Binding-site contacts:
Ligand atom CN contacts residue ASN222 of chain 2.A at 3.9 Å.
Ligand atom C contacts residue CYS228 of chain 2.A at 4.1 Å (hydrophobic).
Ligand atom CN contacts residue CYS225 of chain 2.A at 3.0 Å (hydrophobic).
Ligand atom O contacts residue HIS232 of chain 2.A at 3.4 Å (h-bond).
Ligand atom CA contacts residue ASP383 of chain 2.A at 4.4 Å.
Ligand atom OXT contacts residue ASP383 of chain 2.A at 2.9 Å (salt-bridge).
Ligand atom O contacts residue FE1 of chain 2.C at 2.4 Å.
Ligand atom CN contacts residue PHE239 of chain 2.A at 4.2 Å (hydrophobic).
Ligand atom OXT contacts residue LEU235 of chain 2.A at 3.9 Å.
Ligand atom CG contacts residue HIS330 of chain 2.A at 4.4 Å.
Ligand atom O contacts residue HIS227 of chain 2.A at 3.1 Å (h-bond).
Ligand atom N contacts residue GLU224 of chain 2.A at 3.5 Å (salt-bridge).
Ligand atom C contacts residue HIS232 of chain 2.A at 3.7 Å.
Ligand atom N contacts residue CYS225 of chain 2.A at 4.4 Å.
Ligand atom CN contacts residue CYS228 of chain 2.A at 3.5 Å (hydrophobic).
Ligand atom CA contacts residue FE1 of chain 2.C at 3.9 Å.
Ligand atom CD contacts residue ASN222 of chain 2.A at 2.7 Å.
Ligand atom OXT contacts residue THR379 of chain 2.A at 3.4 Å.
Ligand atom CA contacts residue ASN222 of chain 2.A at 3.7 Å.
Ligand atom CG contacts residue ASN222 of chain 2.A at 4.0 Å.
Ligand atom C contacts residue FE1 of chain 2.C at 2.5 Å.
Ligand atom N contacts residue ASN222 of chain 2.A at 2.8 Å (h-bond).
Ligand atom CB contacts residue TRP376 of chain 2.A at 3.9 Å (hydrophobic).
Ligand atom CN contacts residue GLU224 of chain 2.A at 3.2 Å.
Ligand atom OXT contacts residue TRP376 of chain 2.A at 4.1 Å.
Ligand atom O contacts residue GLU224 of chain 2.A at 4.0 Å.
Ligand atom C contacts residue HIS227 of chain 2.A at 3.9 Å.
Ligand atom N contacts residue ASN221 of chain 2.A at 4.3 Å.
Ligand atom CN contacts residue ALA246 of chain 2.A at 4.5 Å (hydrophobic).
Ligand atom CG contacts residue PHE239 of chain 2.A at 3.8 Å (hydrophobic).
Ligand atom OXT contacts residue HIS232 of chain 2.A at 3.3 Å (h-bond).
Ligand atom C contacts residue LEU235 of chain 2.A at 4.3 Å (hydrophobic).
Ligand atom O contacts residue CYS225 of chain 2.A at 3.9 Å.
Ligand atom C contacts residue ASP383 of chain 2.A at 3.6 Å.
Ligand atom O contacts residue CYS228 of chain 2.A at 3.0 Å (h-bond).
Ligand atom O contacts residue ASP383 of chain 2.A at 4.2 Å.
Ligand atom OXT contacts residue HIS227 of chain 2.A at 4.4 Å.
Ligand atom CB contacts residue LEU235 of chain 2.A at 4.1 Å (hydrophobic).
Ligand atom OXT contacts residue FE1 of chain 2.C at 2.6 Å.

Sequence of chain 2.A:
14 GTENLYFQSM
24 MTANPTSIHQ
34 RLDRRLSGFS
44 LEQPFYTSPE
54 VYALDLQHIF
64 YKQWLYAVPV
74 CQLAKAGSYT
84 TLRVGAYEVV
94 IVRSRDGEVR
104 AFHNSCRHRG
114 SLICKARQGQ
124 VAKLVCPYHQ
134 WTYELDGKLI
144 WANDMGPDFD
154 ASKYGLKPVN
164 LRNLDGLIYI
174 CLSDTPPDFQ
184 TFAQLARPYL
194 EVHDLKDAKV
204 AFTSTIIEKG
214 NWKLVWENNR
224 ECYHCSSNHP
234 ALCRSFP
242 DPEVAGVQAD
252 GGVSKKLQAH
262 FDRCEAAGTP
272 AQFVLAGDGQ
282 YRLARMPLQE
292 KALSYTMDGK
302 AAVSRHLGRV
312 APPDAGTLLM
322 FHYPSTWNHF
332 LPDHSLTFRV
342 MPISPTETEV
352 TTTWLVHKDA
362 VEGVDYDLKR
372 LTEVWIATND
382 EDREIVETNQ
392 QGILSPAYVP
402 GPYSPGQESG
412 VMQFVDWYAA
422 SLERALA

A small-molecule ligand and the protein it binds are described below.
Small molecule (SMILES): CN1CCC[C@H]1C(=O)O